The protein below binds the small molecule below.
Small molecule (SMILES): Nc1ncnc2c1ncn2[C@@H]1O[C@H](CO[P](=O)(O)O[P](=O)(O)NP(=O)(O)O)[C@@H](O)[C@H]1O

Binding-site contacts:
Ligand atom O2B contacts residue LYS38 of chain 1.C at 2.8 Å (salt-bridge).
Ligand atom O2B contacts residue GLY37 of chain 1.C at 3.0 Å (h-bond).
Ligand atom O5' contacts residue THR40 of chain 1.C at 3.0 Å (h-bond).
Ligand atom N6 contacts residue THR173 of chain 1.C at 3.2 Å.
Ligand atom O1A contacts residue THR40 of chain 1.C at 2.5 Å (h-bond).
Ligand atom O1B contacts residue THR39 of chain 1.C at 2.5 Å (h-bond).
Ligand atom C2 contacts residue GLU176 of chain 1.C at 3.3 Å.
Ligand atom O2G contacts residue THR39 of chain 1.C at 2.2 Å (h-bond).
Ligand atom O1B contacts residue MG1 of chain 1.P at 3.4 Å.
Ligand atom C6 contacts residue THR173 of chain 1.C at 3.4 Å.
Ligand atom O3G contacts residue ADX1 of chain 1.N at 3.3 Å (h-bond).
Ligand atom O3G contacts residue LYS140 of chain 1.C at 2.4 Å (salt-bridge).
Ligand atom O1G contacts residue ADX1 of chain 1.N at 2.7 Å (h-bond).
Ligand atom PB contacts residue LYS38 of chain 1.C at 3.4 Å.
Ligand atom C2 contacts residue THR173 of chain 1.C at 3.2 Å.
Ligand atom C1' contacts residue ARG137 of chain 1.C at 3.1 Å.
Ligand atom N1 contacts residue THR173 of chain 1.C at 2.9 Å (h-bond).
Ligand atom C5' contacts residue GLY35 of chain 1.C at 3.3 Å.
Ligand atom C4 contacts residue ARG137 of chain 1.C at 2.9 Å.
Ligand atom N9 contacts residue ARG137 of chain 1.C at 3.0 Å (salt-bridge).
Ligand atom O3A contacts residue GLY35 of chain 1.C at 3.1 Å.
Ligand atom O1A contacts residue THR39 of chain 1.C at 3.3 Å (h-bond).
Ligand atom O3G contacts residue ASP62 of chain 1.C at 2.8 Å (salt-bridge).
Ligand atom O4' contacts residue ARG137 of chain 1.C at 2.4 Å (salt-bridge).
Ligand atom PB contacts residue GLY35 of chain 1.C at 3.5 Å.
Ligand atom PG contacts residue MG1 of chain 1.P at 2.9 Å.
Ligand atom O1B contacts residue LYS38 of chain 1.C at 3.2 Å (salt-bridge).
Ligand atom C8 contacts residue THR40 of chain 1.C at 3.3 Å.
Ligand atom PA contacts residue THR40 of chain 1.C at 3.3 Å.
Ligand atom O1A contacts residue GLY37 of chain 1.C at 3.2 Å.
Ligand atom O1G contacts residue LYS38 of chain 1.C at 3.4 Å.
Ligand atom N6 contacts residue SER181 of chain 1.C at 3.2 Å (h-bond).
Ligand atom N1 contacts residue GLU176 of chain 1.C at 2.8 Å (salt-bridge).
Ligand atom O3G contacts residue MG1 of chain 1.P at 2.8 Å.
Ligand atom O3A contacts residue GLY37 of chain 1.C at 3.0 Å (h-bond).
Ligand atom O2B contacts residue ALA36 of chain 1.C at 3.4 Å (h-bond).
Ligand atom O2G contacts residue MG1 of chain 1.P at 1.8 Å.
Ligand atom O5' contacts residue GLY37 of chain 1.C at 3.2 Å.
Ligand atom N3B contacts residue GLY35 of chain 1.C at 2.9 Å (h-bond).
Ligand atom N3 contacts residue ARG137 of chain 1.C at 2.8 Å (salt-bridge).

Sequence of chain 1.C:
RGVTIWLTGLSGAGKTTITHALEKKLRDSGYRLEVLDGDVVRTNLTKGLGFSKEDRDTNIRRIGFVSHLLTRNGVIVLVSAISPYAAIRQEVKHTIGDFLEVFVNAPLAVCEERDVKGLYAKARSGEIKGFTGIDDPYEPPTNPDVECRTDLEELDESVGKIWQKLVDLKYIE